Binding-site contacts:
Ligand atom O3 contacts residue PHE163 of chain 1.A at 3.4 Å.
Ligand atom C15 contacts residue TYR69 of chain 1.A at 3.6 Å (hydrophobic).
Ligand atom C12 contacts residue ILE73 of chain 1.A at 3.4 Å (hydrophobic).
Ligand atom C07 contacts residue TYR69 of chain 1.A at 3.4 Å (hydrophobic).
Ligand atom O2 contacts residue PHE22 of chain 1.A at 3.2 Å (h-bond).
Ligand atom C06 contacts residue TYR69 of chain 1.A at 3.4 Å (hydrophobic).
Ligand atom C11 contacts residue TYR69 of chain 1.A at 3.2 Å (hydrophobic).
Ligand atom O3 contacts residue ASP161 of chain 1.A at 3.0 Å (salt-bridge).
Ligand atom C6 contacts residue ASP68 of chain 1.A at 3.6 Å.
Ligand atom C12 contacts residue TYR158 of chain 1.A at 3.9 Å (hydrophobic).
Ligand atom C4 contacts residue ASP75 of chain 1.A at 3.4 Å.
Ligand atom O5 contacts residue PHE22 of chain 1.A at 3.1 Å (h-bond).
Ligand atom C6 contacts residue ASN67 of chain 1.A at 3.4 Å.
Ligand atom O4 contacts residue ILE73 of chain 1.A at 3.7 Å.
Ligand atom O6 contacts residue ASP75 of chain 1.A at 2.7 Å (salt-bridge).
Ligand atom C2 contacts residue ASP161 of chain 1.A at 3.8 Å.
Ligand atom C3 contacts residue GLN154 of chain 1.A at 3.8 Å.
Ligand atom C20 contacts residue TYR69 of chain 1.A at 3.6 Å (hydrophobic).
Ligand atom O2 contacts residue ILE34 of chain 1.A at 3.6 Å.
Ligand atom C08 contacts residue TYR69 of chain 1.A at 3.3 Å (hydrophobic).
Ligand atom O19 contacts residue TYR69 of chain 1.A at 3.6 Å.
Ligand atom N02 contacts residue TYR69 of chain 1.A at 3.3 Å.
Ligand atom C6 contacts residue ASP75 of chain 1.A at 3.4 Å.
Ligand atom N04 contacts residue TYR69 of chain 1.A at 3.8 Å.
Ligand atom C6 contacts residue PHE22 of chain 1.A at 3.8 Å (hydrophobic).
Ligand atom C18 contacts residue TYR69 of chain 1.A at 3.8 Å (hydrophobic).
Ligand atom O4 contacts residue ASN156 of chain 1.A at 3.1 Å (h-bond).
Ligand atom C1 contacts residue PHE22 of chain 1.A at 3.9 Å (hydrophobic).
Ligand atom C5 contacts residue PHE22 of chain 1.A at 3.8 Å (hydrophobic).
Ligand atom O6 contacts residue ASN67 of chain 1.A at 3.3 Å (h-bond).
Ligand atom S02 contacts residue TYR69 of chain 1.A at 3.6 Å.
Ligand atom O6 contacts residue PHE22 of chain 1.A at 2.8 Å (h-bond).
Ligand atom C12 contacts residue TYR69 of chain 1.A at 3.5 Å (hydrophobic).
Ligand atom O3 contacts residue GLN154 of chain 1.A at 3.0 Å (h-bond).
Ligand atom O6 contacts residue ASP68 of chain 1.A at 2.7 Å (salt-bridge).
Ligand atom O4 contacts residue GLN154 of chain 1.A at 3.1 Å (h-bond).
Ligand atom C4 contacts residue GLN154 of chain 1.A at 3.4 Å.
Ligand atom O4 contacts residue ASP75 of chain 1.A at 2.3 Å (salt-bridge).
Ligand atom C3 contacts residue ASP161 of chain 1.A at 3.4 Å.
Ligand atom C6 contacts residue TYR69 of chain 1.A at 3.9 Å (hydrophobic).

Sequence of chain 1.A:
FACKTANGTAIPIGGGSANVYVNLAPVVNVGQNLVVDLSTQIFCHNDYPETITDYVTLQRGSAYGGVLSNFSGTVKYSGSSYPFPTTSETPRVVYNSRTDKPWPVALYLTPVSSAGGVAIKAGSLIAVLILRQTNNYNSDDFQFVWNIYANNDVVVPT

A small-molecule ligand and the protein it binds are described below.
Small molecule (SMILES): Cc1nc(-c2cnccn2)sc1C(=O)c1cnc(N[C@H]2O[C@H](CO)[C@@H](O)[C@H](O)[C@@H]2O)s1